Sequence of chain 1.A:
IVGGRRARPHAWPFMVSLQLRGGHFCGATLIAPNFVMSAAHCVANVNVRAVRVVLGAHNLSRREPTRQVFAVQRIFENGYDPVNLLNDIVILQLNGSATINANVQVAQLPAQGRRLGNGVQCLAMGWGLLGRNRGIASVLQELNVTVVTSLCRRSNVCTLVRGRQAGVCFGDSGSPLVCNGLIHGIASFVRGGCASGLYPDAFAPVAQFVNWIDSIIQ

This small molecule binds to this protein.
Small molecule (SMILES): CC(=O)N[C@H]1CO[C@H](CO[C@@H]2O[C@@H](C)[C@@H](O)[C@@H](O)[C@@H]2O)[C@@H](O)[C@@H]1O

Binding-site contacts:
Ligand atom C4 contacts residue ASN144 of chain 1.A at 4.2 Å.
Ligand atom O5 contacts residue LEU123 of chain 1.A at 4.3 Å.
Ligand atom C2 contacts residue GLN121 of chain 1.A at 4.3 Å.
Ligand atom C1 contacts residue ARG5 of chain 1.A at 4.0 Å.
Ligand atom O3 contacts residue GLN121 of chain 1.A at 2.6 Å (h-bond).
Ligand atom O4 contacts residue VAL178 of chain 1.A at 3.9 Å.
Ligand atom C6 contacts residue LEU123 of chain 1.A at 4.0 Å (hydrophobic).
Ligand atom O7 contacts residue ASN144 of chain 1.A at 4.2 Å.
Ligand atom O2 contacts residue GLN121 of chain 1.A at 3.9 Å.
Ligand atom C4 contacts residue CYS179 of chain 1.A at 4.3 Å (hydrophobic).
Ligand atom C3 contacts residue ASN180 of chain 1.A at 3.8 Å.
Ligand atom N2 contacts residue ASN144 of chain 1.A at 2.9 Å (h-bond).
Ligand atom C5 contacts residue VAL178 of chain 1.A at 4.5 Å (hydrophobic).
Ligand atom O4 contacts residue CYS179 of chain 1.A at 3.9 Å.
Ligand atom C3 contacts residue CYS122 of chain 1.A at 4.2 Å (hydrophobic).
Ligand atom C3 contacts residue CYS179 of chain 1.A at 4.5 Å (hydrophobic).
Ligand atom O5 contacts residue ARG5 of chain 1.A at 4.2 Å.
Ligand atom O3 contacts residue ASN180 of chain 1.A at 2.8 Å (h-bond).
Ligand atom C3 contacts residue ASN144 of chain 1.A at 3.8 Å.
Ligand atom O3 contacts residue VAL178 of chain 1.A at 3.9 Å.
Ligand atom C7 contacts residue ASN144 of chain 1.A at 3.7 Å.
Ligand atom O5 contacts residue ASN144 of chain 1.A at 2.4 Å (h-bond).
Ligand atom C1 contacts residue ASN144 of chain 1.A at 1.4 Å.
Ligand atom C5 contacts residue ARG5 of chain 1.A at 4.3 Å.
Ligand atom O4 contacts residue ASN180 of chain 1.A at 3.0 Å (h-bond).
Ligand atom O3 contacts residue CYS122 of chain 1.A at 3.8 Å.
Ligand atom C4 contacts residue GLY181 of chain 1.A at 4.2 Å.
Ligand atom C2 contacts residue ASN144 of chain 1.A at 2.4 Å.
Ligand atom C3 contacts residue LEU123 of chain 1.A at 4.4 Å (hydrophobic).
Ligand atom C3 contacts residue VAL178 of chain 1.A at 4.0 Å (hydrophobic).
Ligand atom O3 contacts residue CYS179 of chain 1.A at 3.5 Å.
Ligand atom C4 contacts residue VAL178 of chain 1.A at 3.5 Å (hydrophobic).
Ligand atom C6 contacts residue TRP12 of chain 1.A at 3.5 Å (hydrophobic).
Ligand atom C3 contacts residue GLN121 of chain 1.A at 3.6 Å.
Ligand atom C5 contacts residue ASN144 of chain 1.A at 3.6 Å.
Ligand atom C5 contacts residue LEU123 of chain 1.A at 3.9 Å (hydrophobic).
Ligand atom C4 contacts residue ASN180 of chain 1.A at 3.7 Å.
Ligand atom C6 contacts residue VAL178 of chain 1.A at 3.7 Å (hydrophobic).
Ligand atom C4 contacts residue LEU123 of chain 1.A at 4.3 Å (hydrophobic).
Ligand atom O4 contacts residue GLY181 of chain 1.A at 2.9 Å (h-bond).